Binding-site contacts:
Ligand atom N3 contacts residue TRP38 of chain 36.B at 3.2 Å.
Ligand atom C1' contacts residue TRP38 of chain 36.B at 4.0 Å (hydrophobic).
Ligand atom O2' contacts residue HIS28 of chain 48.A at 3.2 Å (h-bond).
Ligand atom C8 contacts residue TRP38 of chain 36.B at 4.3 Å (hydrophobic).
Ligand atom C4 contacts residue TRP38 of chain 36.B at 3.5 Å (hydrophobic).
Ligand atom N9 contacts residue TRP38 of chain 36.B at 3.7 Å.
Ligand atom C6 contacts residue TRP38 of chain 36.B at 3.6 Å (hydrophobic).
Ligand atom N6 contacts residue VAL30 of chain 48.A at 4.3 Å.
Ligand atom C5 contacts residue TRP38 of chain 36.B at 3.7 Å (hydrophobic).
Ligand atom N6 contacts residue TRP38 of chain 36.B at 4.0 Å.
Ligand atom N1 contacts residue TRP38 of chain 36.B at 3.3 Å.
Ligand atom N7 contacts residue TRP38 of chain 36.B at 4.2 Å.
Ligand atom O2' contacts residue TRP38 of chain 36.B at 4.2 Å.
Ligand atom C2 contacts residue TRP38 of chain 36.B at 3.1 Å (hydrophobic).

A small-molecule ligand and the protein it binds are described below.
Small molecule (SMILES): Nc1ncnc2c1ncn2[C@@H]1O[C@H](COP(=O)=O)[C@@H](O[P](=O)(O)OC[C@H]2O[C@@H](n3ccc(=O)[nH]c3=O)[C@H](O)[C@@H]2O)[C@H]1O

Sequence of chain 48.A:
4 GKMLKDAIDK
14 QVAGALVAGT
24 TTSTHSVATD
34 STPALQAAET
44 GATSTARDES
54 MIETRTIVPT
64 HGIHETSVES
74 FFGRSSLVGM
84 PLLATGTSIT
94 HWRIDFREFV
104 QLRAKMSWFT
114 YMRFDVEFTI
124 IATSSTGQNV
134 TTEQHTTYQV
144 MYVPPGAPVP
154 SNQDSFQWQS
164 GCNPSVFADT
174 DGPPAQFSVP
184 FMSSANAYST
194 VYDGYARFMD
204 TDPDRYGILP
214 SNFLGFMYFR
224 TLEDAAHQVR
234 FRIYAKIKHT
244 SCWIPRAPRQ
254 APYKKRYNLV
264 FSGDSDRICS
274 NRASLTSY

Sequence of chain 36.B:
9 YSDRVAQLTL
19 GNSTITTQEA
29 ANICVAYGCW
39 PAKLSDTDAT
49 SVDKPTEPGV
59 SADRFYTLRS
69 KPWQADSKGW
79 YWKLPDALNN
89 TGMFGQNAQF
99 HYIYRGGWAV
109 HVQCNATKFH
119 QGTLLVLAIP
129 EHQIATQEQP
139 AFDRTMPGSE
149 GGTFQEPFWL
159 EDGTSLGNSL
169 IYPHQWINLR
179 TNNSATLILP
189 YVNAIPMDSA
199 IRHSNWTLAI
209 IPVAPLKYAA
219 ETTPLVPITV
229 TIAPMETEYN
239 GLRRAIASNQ